Sequence of chain 1.A:
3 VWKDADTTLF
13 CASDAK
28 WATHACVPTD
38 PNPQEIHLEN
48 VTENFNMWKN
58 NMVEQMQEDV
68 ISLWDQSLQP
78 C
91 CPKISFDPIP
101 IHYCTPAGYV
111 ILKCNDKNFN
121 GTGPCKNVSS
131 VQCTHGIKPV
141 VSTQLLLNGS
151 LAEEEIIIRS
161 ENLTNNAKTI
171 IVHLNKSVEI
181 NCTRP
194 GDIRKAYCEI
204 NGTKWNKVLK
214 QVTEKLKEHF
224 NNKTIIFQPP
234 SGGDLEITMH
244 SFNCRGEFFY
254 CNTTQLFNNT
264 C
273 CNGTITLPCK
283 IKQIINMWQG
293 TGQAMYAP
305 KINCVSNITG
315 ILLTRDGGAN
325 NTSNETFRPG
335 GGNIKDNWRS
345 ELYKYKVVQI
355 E

This protein binds this small molecule.
Small molecule (SMILES): CC(=O)N[C@@H]1[C@@H](O)[C@H](O)[C@@H](CO)O[C@H]1O

Binding-site contacts:
Ligand atom C8 contacts residue LEU163 of chain 1.A at 3.6 Å (hydrophobic).
Ligand atom C4 contacts residue ASN120 of chain 1.A at 4.2 Å.
Ligand atom C7 contacts residue ASN120 of chain 1.A at 3.0 Å.
Ligand atom C1 contacts residue THR122 of chain 1.A at 3.9 Å.
Ligand atom O7 contacts residue ASN120 of chain 1.A at 2.8 Å (h-bond).
Ligand atom C5 contacts residue THR122 of chain 1.A at 3.8 Å.
Ligand atom O6 contacts residue PRO124 of chain 1.A at 3.7 Å.
Ligand atom C5 contacts residue ASN120 of chain 1.A at 3.7 Å.
Ligand atom C3 contacts residue ASN120 of chain 1.A at 3.8 Å.
Ligand atom C8 contacts residue ILE158 of chain 1.A at 4.0 Å (hydrophobic).
Ligand atom C7 contacts residue ILE158 of chain 1.A at 4.3 Å (hydrophobic).
Ligand atom C7 contacts residue LEU163 of chain 1.A at 4.2 Å (hydrophobic).
Ligand atom C8 contacts residue ASN120 of chain 1.A at 4.2 Å.
Ligand atom O5 contacts residue ASN120 of chain 1.A at 2.4 Å (h-bond).
Ligand atom C8 contacts residue SER160 of chain 1.A at 3.5 Å.
Ligand atom O7 contacts residue ILE158 of chain 1.A at 3.9 Å.
Ligand atom O6 contacts residue GLY123 of chain 1.A at 4.4 Å.
Ligand atom O6 contacts residue THR122 of chain 1.A at 3.8 Å.
Ligand atom N2 contacts residue ASN120 of chain 1.A at 2.9 Å (h-bond).
Ligand atom O5 contacts residue THR122 of chain 1.A at 3.9 Å.
Ligand atom C2 contacts residue ASN120 of chain 1.A at 2.5 Å.
Ligand atom O7 contacts residue LEU163 of chain 1.A at 4.1 Å.
Ligand atom C1 contacts residue ASN120 of chain 1.A at 1.4 Å.
Ligand atom C6 contacts residue THR122 of chain 1.A at 4.4 Å.